Sequence of chain 1.AA:
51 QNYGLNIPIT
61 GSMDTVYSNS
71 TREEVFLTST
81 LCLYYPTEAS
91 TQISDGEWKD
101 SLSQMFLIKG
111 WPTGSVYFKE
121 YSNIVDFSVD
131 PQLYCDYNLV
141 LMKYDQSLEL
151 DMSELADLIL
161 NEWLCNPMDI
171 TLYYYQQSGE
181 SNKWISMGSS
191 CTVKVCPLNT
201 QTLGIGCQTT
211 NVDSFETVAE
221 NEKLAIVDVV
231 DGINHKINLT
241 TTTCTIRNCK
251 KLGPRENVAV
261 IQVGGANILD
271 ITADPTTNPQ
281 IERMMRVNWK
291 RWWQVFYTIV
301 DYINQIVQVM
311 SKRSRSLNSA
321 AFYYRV

The small molecule below binds the protein below.
Small molecule (SMILES): CC(=O)N[C@@H]1[C@@H](O)[C@H](O)[C@@H](CO)O[C@H]1O

Binding-site contacts:
Ligand atom C8 contacts residue ASN238 of chain 1.AA at 3.4 Å.
Ligand atom C7 contacts residue ASN238 of chain 1.AA at 3.0 Å.
Ligand atom C2 contacts residue ASN238 of chain 1.AA at 2.5 Å.
Ligand atom C8 contacts residue ILE170 of chain 1.AA at 4.2 Å (hydrophobic).
Ligand atom O7 contacts residue ASN238 of chain 1.AA at 3.6 Å.
Ligand atom C3 contacts residue ASN238 of chain 1.AA at 3.8 Å.
Ligand atom C1 contacts residue VAL212 of chain 1.AA at 4.0 Å (hydrophobic).
Ligand atom C5 contacts residue ASN238 of chain 1.AA at 3.6 Å.
Ligand atom C4 contacts residue ASN238 of chain 1.AA at 4.2 Å.
Ligand atom O5 contacts residue VAL212 of chain 1.AA at 3.4 Å.
Ligand atom C8 contacts residue THR171 of chain 1.AA at 4.2 Å.
Ligand atom O6 contacts residue VAL212 of chain 1.AA at 4.3 Å.
Ligand atom O5 contacts residue ASN238 of chain 1.AA at 2.4 Å (h-bond).
Ligand atom N2 contacts residue ASN238 of chain 1.AA at 2.6 Å (h-bond).
Ligand atom C1 contacts residue ASN238 of chain 1.AA at 1.4 Å.
Ligand atom C8 contacts residue LEU239 of chain 1.AA at 4.3 Å (hydrophobic).